A protein and the small-molecule ligand that binds it are described below.
Small molecule (SMILES): Cc1cc(CCCCCOc2ccc(C3=NCCO3)cc2)on1

Binding-site contacts:
Ligand atom C1B contacts residue ILE104 of chain 6.A at 4.0 Å (hydrophobic).
Ligand atom N2 contacts residue MET221 of chain 6.A at 3.4 Å (h-bond).
Ligand atom O1A contacts residue PHE186 of chain 6.A at 3.0 Å.
Ligand atom C5A contacts residue ALA150 of chain 6.A at 4.0 Å (hydrophobic).
Ligand atom C4C contacts residue VAL191 of chain 6.A at 3.0 Å (hydrophobic).
Ligand atom C4B contacts residue TYR152 of chain 6.A at 3.8 Å (hydrophobic).
Ligand atom C2A contacts residue PHE186 of chain 6.A at 3.3 Å (hydrophobic).
Ligand atom C2B contacts residue VAL188 of chain 6.A at 3.5 Å (hydrophobic).
Ligand atom C1C contacts residue MET221 of chain 6.A at 4.0 Å (hydrophobic).
Ligand atom N3A contacts residue PRO174 of chain 6.A at 3.7 Å.
Ligand atom N3A contacts residue PHE186 of chain 6.A at 4.0 Å.
Ligand atom C4B contacts residue PHE186 of chain 6.A at 3.6 Å (hydrophobic).
Ligand atom C1B contacts residue TYR128 of chain 6.A at 3.6 Å (hydrophobic).
Ligand atom C5B contacts residue MET224 of chain 6.A at 3.8 Å (hydrophobic).
Ligand atom C4A contacts residue PRO174 of chain 6.A at 3.1 Å (hydrophobic).
Ligand atom C3C contacts residue TYR128 of chain 6.A at 3.4 Å (hydrophobic).
Ligand atom C5C contacts residue VAL191 of chain 6.A at 3.8 Å (hydrophobic).
Ligand atom C6B contacts residue TYR128 of chain 6.A at 3.3 Å (hydrophobic).
Ligand atom C1C contacts residue LEU106 of chain 6.A at 4.0 Å (hydrophobic).
Ligand atom C5A contacts residue VAL176 of chain 6.A at 3.6 Å (hydrophobic).
Ligand atom O1B contacts residue ILE104 of chain 6.A at 3.9 Å.
Ligand atom C2C contacts residue TYR197 of chain 6.A at 3.7 Å (hydrophobic).
Ligand atom C2A contacts residue TYR152 of chain 6.A at 3.6 Å (hydrophobic).
Ligand atom C1C contacts residue TYR128 of chain 6.A at 3.9 Å (hydrophobic).
Ligand atom C2C contacts residue MET221 of chain 6.A at 4.0 Å (hydrophobic).
Ligand atom N3A contacts residue ALA24 of chain 6.C at 3.8 Å.
Ligand atom C5A contacts residue PHE186 of chain 6.A at 3.5 Å (hydrophobic).
Ligand atom C1B contacts residue VAL188 of chain 6.A at 3.8 Å (hydrophobic).
Ligand atom C5B contacts residue PHE186 of chain 6.A at 3.9 Å (hydrophobic).
Ligand atom C4 contacts residue LEU106 of chain 6.A at 3.5 Å (hydrophobic).
Ligand atom C3B contacts residue VAL188 of chain 6.A at 3.8 Å (hydrophobic).
Ligand atom O1 contacts residue MET221 of chain 6.A at 2.5 Å (h-bond).
Ligand atom C5B contacts residue TYR128 of chain 6.A at 4.0 Å (hydrophobic).
Ligand atom O1B contacts residue TYR128 of chain 6.A at 3.4 Å (h-bond).
Ligand atom C5C contacts residue VAL188 of chain 6.A at 4.1 Å (hydrophobic).
Ligand atom C6B contacts residue ILE104 of chain 6.A at 3.6 Å (hydrophobic).
Ligand atom C4C contacts residue VAL188 of chain 6.A at 3.7 Å (hydrophobic).
Ligand atom C5 contacts residue MET221 of chain 6.A at 3.6 Å (hydrophobic).
Ligand atom C3B contacts residue TYR152 of chain 6.A at 3.7 Å (hydrophobic).
Ligand atom N3A contacts residue TYR152 of chain 6.A at 3.5 Å.

Sequence of chain 6.A:
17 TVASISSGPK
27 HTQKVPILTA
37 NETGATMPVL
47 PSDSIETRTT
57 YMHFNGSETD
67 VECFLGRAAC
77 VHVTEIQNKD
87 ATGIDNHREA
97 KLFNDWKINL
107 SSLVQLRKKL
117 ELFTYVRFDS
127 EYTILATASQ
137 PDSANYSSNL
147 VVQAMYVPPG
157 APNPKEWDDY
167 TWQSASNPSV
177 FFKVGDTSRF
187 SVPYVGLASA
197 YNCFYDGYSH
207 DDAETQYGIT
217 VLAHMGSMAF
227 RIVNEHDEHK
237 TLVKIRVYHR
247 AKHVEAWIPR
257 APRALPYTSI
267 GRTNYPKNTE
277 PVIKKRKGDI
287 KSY

Sequence of chain 6.C:
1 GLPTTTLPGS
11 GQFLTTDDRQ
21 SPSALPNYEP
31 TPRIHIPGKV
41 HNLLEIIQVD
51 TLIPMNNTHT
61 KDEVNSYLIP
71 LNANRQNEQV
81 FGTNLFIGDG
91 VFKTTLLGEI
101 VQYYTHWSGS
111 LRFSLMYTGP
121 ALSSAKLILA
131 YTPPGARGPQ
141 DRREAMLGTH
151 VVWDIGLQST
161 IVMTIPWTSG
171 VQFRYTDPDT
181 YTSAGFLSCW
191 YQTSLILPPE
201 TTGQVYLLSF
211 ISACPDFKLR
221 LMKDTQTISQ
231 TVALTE